Sequence of chain 1.A:
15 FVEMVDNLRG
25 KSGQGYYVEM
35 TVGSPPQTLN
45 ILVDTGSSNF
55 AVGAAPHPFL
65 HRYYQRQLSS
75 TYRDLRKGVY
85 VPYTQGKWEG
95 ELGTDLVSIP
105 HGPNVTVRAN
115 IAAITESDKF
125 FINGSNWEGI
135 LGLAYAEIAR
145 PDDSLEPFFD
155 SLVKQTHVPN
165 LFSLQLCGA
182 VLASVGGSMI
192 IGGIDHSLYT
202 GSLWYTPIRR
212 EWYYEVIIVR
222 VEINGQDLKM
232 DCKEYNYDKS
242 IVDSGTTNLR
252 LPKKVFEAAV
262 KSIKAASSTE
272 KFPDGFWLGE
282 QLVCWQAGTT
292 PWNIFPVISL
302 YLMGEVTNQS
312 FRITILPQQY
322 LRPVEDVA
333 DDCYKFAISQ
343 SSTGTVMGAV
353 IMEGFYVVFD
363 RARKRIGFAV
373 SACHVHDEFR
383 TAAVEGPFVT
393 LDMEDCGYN

This small molecule binds to this protein.
Small molecule (SMILES): C[C@@]1(c2cccc(NC(=O)c3ccc(Cl)cn3)c2)COCC(N)=N1

Binding-site contacts:
Ligand atom C20 contacts residue GLY27 of chain 1.A at 3.6 Å.
Ligand atom C6 contacts residue ASP244 of chain 1.A at 3.9 Å.
Ligand atom C12 contacts residue GLY246 of chain 1.A at 3.8 Å.
Ligand atom N4 contacts residue ASP48 of chain 1.A at 3.0 Å (salt-bridge).
Ligand atom C11 contacts residue PHE124 of chain 1.A at 3.6 Å (hydrophobic).
Ligand atom C22 contacts residue GLY27 of chain 1.A at 3.5 Å.
Ligand atom C11 contacts residue ILE134 of chain 1.A at 3.5 Å (hydrophobic).
Ligand atom N7 contacts residue ASP48 of chain 1.A at 3.1 Å (salt-bridge).
Ligand atom C6 contacts residue ASP48 of chain 1.A at 3.8 Å.
Ligand atom C20 contacts residue GLN28 of chain 1.A at 3.8 Å.
Ligand atom N15 contacts residue LEU46 of chain 1.A at 3.6 Å.
Ligand atom C12 contacts residue LEU46 of chain 1.A at 3.8 Å (hydrophobic).
Ligand atom N19 contacts residue GLY246 of chain 1.A at 3.2 Å (h-bond).
Ligand atom N7 contacts residue GLY246 of chain 1.A at 3.8 Å.
Ligand atom C10 contacts residue GLY246 of chain 1.A at 3.5 Å.
Ligand atom C13 contacts residue ILE134 of chain 1.A at 3.6 Å (hydrophobic).
Ligand atom C2 contacts residue ASP48 of chain 1.A at 3.8 Å.
Ligand atom CL contacts residue GLY29 of chain 1.A at 3.8 Å.
Ligand atom C6 contacts residue GLY246 of chain 1.A at 3.8 Å.
Ligand atom C21 contacts residue GLY29 of chain 1.A at 3.6 Å.
Ligand atom C18 contacts residue GLY246 of chain 1.A at 3.8 Å.
Ligand atom C21 contacts residue SER245 of chain 1.A at 3.3 Å.
Ligand atom N15 contacts residue GLY246 of chain 1.A at 3.1 Å (h-bond).
Ligand atom C20 contacts residue THR248 of chain 1.A at 3.9 Å.
Ligand atom C16 contacts residue GLY246 of chain 1.A at 3.8 Å.
Ligand atom CL contacts residue THR248 of chain 1.A at 3.8 Å.
Ligand atom C21 contacts residue GLY246 of chain 1.A at 3.6 Å.
Ligand atom C13 contacts residue PHE124 of chain 1.A at 3.6 Å (hydrophobic).
Ligand atom C8 contacts residue ASP48 of chain 1.A at 3.6 Å.
Ligand atom C8 contacts residue TYR87 of chain 1.A at 3.2 Å (hydrophobic).
Ligand atom C22 contacts residue GLN28 of chain 1.A at 3.7 Å.
Ligand atom C20 contacts residue GLY29 of chain 1.A at 3.6 Å.
Ligand atom O17 contacts residue TRP131 of chain 1.A at 3.8 Å.
Ligand atom CL contacts residue ALA351 of chain 1.A at 3.5 Å.
Ligand atom C23 contacts residue THR248 of chain 1.A at 3.5 Å.
Ligand atom C22 contacts residue THR248 of chain 1.A at 3.1 Å.
Ligand atom O17 contacts residue ILE126 of chain 1.A at 3.3 Å.
Ligand atom C23 contacts residue GLY29 of chain 1.A at 3.3 Å.
Ligand atom C22 contacts residue GLY29 of chain 1.A at 3.2 Å.
Ligand atom N7 contacts residue ASP244 of chain 1.A at 2.8 Å (salt-bridge).